Sequence of chain 1.A:
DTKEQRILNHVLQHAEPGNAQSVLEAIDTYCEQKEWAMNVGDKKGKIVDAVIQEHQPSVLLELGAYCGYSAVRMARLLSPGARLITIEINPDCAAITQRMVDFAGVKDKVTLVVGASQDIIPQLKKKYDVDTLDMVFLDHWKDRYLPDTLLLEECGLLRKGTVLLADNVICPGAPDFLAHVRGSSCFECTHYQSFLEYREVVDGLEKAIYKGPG

A small-molecule ligand and the protein it binds are described below.
Small molecule (SMILES): O=[N+]([O-])c1cc(O)c(O)c([N+](=O)[O-])c1

Binding-site contacts:
Ligand atom C2 contacts residue LYS144 of chain 1.A at 3.5 Å.
Ligand atom N2 contacts residue TRP38 of chain 1.A at 3.7 Å.
Ligand atom O3 contacts residue HIS142 of chain 1.A at 3.4 Å (h-bond).
Ligand atom C2 contacts residue MG1 of chain 1.B at 3.0 Å.
Ligand atom N1 contacts residue MET40 of chain 1.A at 4.0 Å.
Ligand atom C4 contacts residue PRO174 of chain 1.A at 3.7 Å (hydrophobic).
Ligand atom O2 contacts residue MG1 of chain 1.B at 2.2 Å.
Ligand atom C1 contacts residue MG1 of chain 1.B at 3.0 Å.
Ligand atom C1 contacts residue ASN170 of chain 1.A at 3.2 Å.
Ligand atom O1 contacts residue ASP169 of chain 1.A at 3.4 Å (salt-bridge).
Ligand atom N1 contacts residue LYS144 of chain 1.A at 3.4 Å.
Ligand atom O3 contacts residue TRP143 of chain 1.A at 3.5 Å.
Ligand atom C5 contacts residue TRP38 of chain 1.A at 4.0 Å (hydrophobic).
Ligand atom O2 contacts residue SAM1 of chain 1.D at 2.7 Å.
Ligand atom N1 contacts residue TRP143 of chain 1.A at 3.8 Å.
Ligand atom C2 contacts residue ASN170 of chain 1.A at 3.3 Å.
Ligand atom C5 contacts residue PRO174 of chain 1.A at 3.7 Å (hydrophobic).
Ligand atom C2 contacts residue MET40 of chain 1.A at 4.0 Å (hydrophobic).
Ligand atom O6 contacts residue TRP38 of chain 1.A at 3.6 Å.
Ligand atom C6 contacts residue GLU199 of chain 1.A at 3.3 Å.
Ligand atom O2 contacts residue LYS144 of chain 1.A at 2.8 Å (salt-bridge).
Ligand atom C2 contacts residue SAM1 of chain 1.D at 3.4 Å.
Ligand atom O6 contacts residue LEU198 of chain 1.A at 3.4 Å.
Ligand atom N2 contacts residue PRO174 of chain 1.A at 3.8 Å.
Ligand atom O1 contacts residue MG1 of chain 1.B at 2.2 Å.
Ligand atom O3 contacts residue SAM1 of chain 1.D at 3.2 Å.
Ligand atom C6 contacts residue LEU198 of chain 1.A at 4.0 Å (hydrophobic).
Ligand atom O3 contacts residue LYS144 of chain 1.A at 3.0 Å (salt-bridge).
Ligand atom O2 contacts residue ASP141 of chain 1.A at 2.9 Å (salt-bridge).
Ligand atom O5 contacts residue PRO174 of chain 1.A at 3.8 Å.
Ligand atom O1 contacts residue GLU199 of chain 1.A at 2.4 Å (salt-bridge).
Ligand atom C1 contacts residue GLU199 of chain 1.A at 3.1 Å.
Ligand atom O2 contacts residue ASN170 of chain 1.A at 2.8 Å (h-bond).
Ligand atom N1 contacts residue SAM1 of chain 1.D at 3.9 Å.
Ligand atom C6 contacts residue TRP38 of chain 1.A at 3.9 Å (hydrophobic).
Ligand atom O4 contacts residue TRP143 of chain 1.A at 3.4 Å.
Ligand atom C3 contacts residue LYS144 of chain 1.A at 3.7 Å.
Ligand atom C1 contacts residue MET40 of chain 1.A at 3.9 Å (hydrophobic).
Ligand atom O1 contacts residue ASN170 of chain 1.A at 2.8 Å (h-bond).
Ligand atom C6 contacts residue ASN170 of chain 1.A at 3.7 Å.